The small molecule below binds the protein below.
Small molecule (SMILES): C[C@@H](C(=O)Nc1cncc2ccccc12)c1cccc(F)c1

Sequence of chain 2.A:
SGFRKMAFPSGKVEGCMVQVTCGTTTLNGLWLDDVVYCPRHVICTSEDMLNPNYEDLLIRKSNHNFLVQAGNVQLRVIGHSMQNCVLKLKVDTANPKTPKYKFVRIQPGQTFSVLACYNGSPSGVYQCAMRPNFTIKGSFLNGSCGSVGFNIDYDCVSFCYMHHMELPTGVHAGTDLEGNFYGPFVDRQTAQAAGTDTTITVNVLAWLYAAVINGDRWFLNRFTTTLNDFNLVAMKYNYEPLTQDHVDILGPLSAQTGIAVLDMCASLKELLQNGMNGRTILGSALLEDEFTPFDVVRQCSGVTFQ

Binding-site contacts:
Ligand atom C7 contacts residue MET165 of chain 1.A at 3.4 Å (hydrophobic).
Ligand atom C13 contacts residue CYS145 of chain 1.A at 3.8 Å (hydrophobic).
Ligand atom N12 contacts residue PHE140 of chain 1.A at 3.7 Å.
Ligand atom C10 contacts residue ASN142 of chain 1.A at 3.7 Å.
Ligand atom C5 contacts residue MET49 of chain 1.A at 3.5 Å (hydrophobic).
Ligand atom C3 contacts residue MET165 of chain 1.A at 3.9 Å (hydrophobic).
Ligand atom N12 contacts residue SER144 of chain 1.A at 3.5 Å (h-bond).
Ligand atom C10 contacts residue GLU166 of chain 1.A at 3.9 Å.
Ligand atom C10 contacts residue LEU141 of chain 1.A at 3.6 Å (hydrophobic).
Ligand atom F22 contacts residue MET49 of chain 1.A at 3.9 Å.
Ligand atom C5 contacts residue MET165 of chain 1.A at 3.6 Å (hydrophobic).
Ligand atom C17 contacts residue ASN142 of chain 1.A at 3.5 Å.
Ligand atom C7 contacts residue ARG188 of chain 1.A at 3.7 Å.
Ligand atom C14 contacts residue ASN142 of chain 1.A at 3.6 Å.
Ligand atom F22 contacts residue HIS41 of chain 1.A at 3.5 Å.
Ligand atom N6 contacts residue CYS145 of chain 1.A at 3.5 Å (h-bond).
Ligand atom C17 contacts residue SER1 of chain 2.A at 3.9 Å.
Ligand atom C17 contacts residue GLU166 of chain 1.A at 3.6 Å.
Ligand atom C16 contacts residue ASN142 of chain 1.A at 3.8 Å.
Ligand atom C19 contacts residue MET165 of chain 1.A at 3.8 Å (hydrophobic).
Ligand atom C4 contacts residue MET165 of chain 1.A at 3.6 Å (hydrophobic).
Ligand atom C19 contacts residue GLN189 of chain 1.A at 3.9 Å.
Ligand atom C11 contacts residue GLU166 of chain 1.A at 3.6 Å.
Ligand atom F22 contacts residue ASP187 of chain 1.A at 3.2 Å.
Ligand atom C11 contacts residue PHE140 of chain 1.A at 3.4 Å (hydrophobic).
Ligand atom F22 contacts residue MET165 of chain 1.A at 3.9 Å.
Ligand atom O18 contacts residue MET165 of chain 1.A at 3.5 Å.
Ligand atom C15 contacts residue ASN142 of chain 1.A at 3.9 Å.
Ligand atom C13 contacts residue HIS163 of chain 1.A at 3.4 Å.
Ligand atom C17 contacts residue LEU141 of chain 1.A at 3.7 Å (hydrophobic).
Ligand atom C7 contacts residue MET49 of chain 1.A at 3.4 Å (hydrophobic).
Ligand atom C4 contacts residue HIS164 of chain 1.A at 3.3 Å.
Ligand atom N12 contacts residue HIS163 of chain 1.A at 2.9 Å (h-bond).
Ligand atom O18 contacts residue GLU166 of chain 1.A at 3.1 Å (salt-bridge).
Ligand atom C17 contacts residue PHE140 of chain 1.A at 3.8 Å (hydrophobic).
Ligand atom N12 contacts residue LEU141 of chain 1.A at 3.9 Å.
Ligand atom C4 contacts residue HIS41 of chain 1.A at 3.6 Å.
Ligand atom C13 contacts residue GLU166 of chain 1.A at 3.8 Å.
Ligand atom C19 contacts residue MET49 of chain 1.A at 3.8 Å (hydrophobic).
Ligand atom C11 contacts residue LEU141 of chain 1.A at 3.6 Å (hydrophobic).

Sequence of chain 1.A:
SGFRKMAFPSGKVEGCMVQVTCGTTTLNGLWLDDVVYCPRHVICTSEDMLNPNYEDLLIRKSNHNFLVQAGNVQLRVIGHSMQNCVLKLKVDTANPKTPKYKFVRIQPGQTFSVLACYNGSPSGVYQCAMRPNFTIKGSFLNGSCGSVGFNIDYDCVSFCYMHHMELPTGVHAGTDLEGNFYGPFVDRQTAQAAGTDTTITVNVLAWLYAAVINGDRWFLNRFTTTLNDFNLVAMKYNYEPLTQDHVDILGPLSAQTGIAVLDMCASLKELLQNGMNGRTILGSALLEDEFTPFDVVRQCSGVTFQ